Sequence of chain 1.B:
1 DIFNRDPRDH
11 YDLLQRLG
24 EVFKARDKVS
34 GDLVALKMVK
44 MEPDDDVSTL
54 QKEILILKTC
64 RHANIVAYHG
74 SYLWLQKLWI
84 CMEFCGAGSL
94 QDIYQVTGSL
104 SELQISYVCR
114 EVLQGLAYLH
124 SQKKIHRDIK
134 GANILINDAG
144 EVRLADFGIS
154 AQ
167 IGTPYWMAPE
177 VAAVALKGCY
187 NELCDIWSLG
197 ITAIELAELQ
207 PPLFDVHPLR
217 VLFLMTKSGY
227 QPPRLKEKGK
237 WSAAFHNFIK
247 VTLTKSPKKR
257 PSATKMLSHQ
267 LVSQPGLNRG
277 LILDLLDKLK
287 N

Binding-site contacts:
Ligand atom N16 contacts residue GLU86 of chain 1.B at 3.6 Å.
Ligand atom C28 contacts residue ASP149 of chain 1.B at 3.9 Å.
Ligand atom C13 contacts residue LEU138 of chain 1.B at 3.7 Å (hydrophobic).
Ligand atom C17 contacts residue LEU138 of chain 1.B at 3.5 Å (hydrophobic).
Ligand atom C17 contacts residue GLU86 of chain 1.B at 3.1 Å.
Ligand atom O31 contacts residue ALA148 of chain 1.B at 3.9 Å.
Ligand atom C12 contacts residue CYS88 of chain 1.B at 3.8 Å (hydrophobic).
Ligand atom C32 contacts residue ALA135 of chain 1.B at 2.9 Å (hydrophobic).
Ligand atom C10 contacts residue LEU17 of chain 1.B at 3.2 Å (hydrophobic).
Ligand atom C13 contacts residue CYS88 of chain 1.B at 3.9 Å (hydrophobic).
Ligand atom C14 contacts residue GLY91 of chain 1.B at 3.2 Å.
Ligand atom C5 contacts residue GLY91 of chain 1.B at 3.7 Å.
Ligand atom C10 contacts residue PHE87 of chain 1.B at 3.9 Å (hydrophobic).
Ligand atom C29 contacts residue ASP149 of chain 1.B at 3.8 Å.
Ligand atom C5 contacts residue ASP95 of chain 1.B at 3.2 Å.
Ligand atom F26 contacts residue MET85 of chain 1.B at 3.6 Å.
Ligand atom F26 contacts residue VAL25 of chain 1.B at 3.5 Å.
Ligand atom C32 contacts residue ASN136 of chain 1.B at 3.4 Å.
Ligand atom C18 contacts residue ALA38 of chain 1.B at 3.6 Å (hydrophobic).
Ligand atom C7 contacts residue GLY89 of chain 1.B at 3.7 Å.
Ligand atom C9 contacts residue GLY91 of chain 1.B at 3.8 Å.
Ligand atom C17 contacts residue CYS88 of chain 1.B at 3.9 Å (hydrophobic).
Ligand atom C11 contacts residue PHE87 of chain 1.B at 3.7 Å (hydrophobic).
Ligand atom N16 contacts residue ALA38 of chain 1.B at 3.6 Å.
Ligand atom C13 contacts residue GLY91 of chain 1.B at 3.9 Å.
Ligand atom C17 contacts residue ALA38 of chain 1.B at 3.4 Å (hydrophobic).
Ligand atom C27 contacts residue VAL25 of chain 1.B at 3.3 Å (hydrophobic).
Ligand atom C19 contacts residue LEU138 of chain 1.B at 3.8 Å (hydrophobic).
Ligand atom C11 contacts residue CYS88 of chain 1.B at 3.8 Å (hydrophobic).
Ligand atom C11 contacts residue LEU17 of chain 1.B at 3.5 Å (hydrophobic).
Ligand atom N16 contacts residue CYS88 of chain 1.B at 3.2 Å (h-bond).
Ligand atom N16 contacts residue LEU138 of chain 1.B at 3.7 Å.
Ligand atom C25 contacts residue VAL25 of chain 1.B at 3.4 Å (hydrophobic).
Ligand atom C19 contacts residue MET85 of chain 1.B at 3.5 Å (hydrophobic).
Ligand atom N20 contacts residue MET85 of chain 1.B at 3.6 Å.
Ligand atom C23 contacts residue LEU138 of chain 1.B at 3.2 Å (hydrophobic).
Ligand atom C22 contacts residue LEU138 of chain 1.B at 3.6 Å (hydrophobic).
Ligand atom F26 contacts residue LYS40 of chain 1.B at 3.6 Å.
Ligand atom N15 contacts residue LEU138 of chain 1.B at 3.5 Å.
Ligand atom C18 contacts residue LEU138 of chain 1.B at 3.2 Å (hydrophobic).

The small molecule below binds the protein below.
Small molecule (SMILES): COc1cccc(F)c1-c1cc2c(cn1)cnn2-c1ccc(N2CCN(C)CC2)cc1